Sequence of chain 2.A:
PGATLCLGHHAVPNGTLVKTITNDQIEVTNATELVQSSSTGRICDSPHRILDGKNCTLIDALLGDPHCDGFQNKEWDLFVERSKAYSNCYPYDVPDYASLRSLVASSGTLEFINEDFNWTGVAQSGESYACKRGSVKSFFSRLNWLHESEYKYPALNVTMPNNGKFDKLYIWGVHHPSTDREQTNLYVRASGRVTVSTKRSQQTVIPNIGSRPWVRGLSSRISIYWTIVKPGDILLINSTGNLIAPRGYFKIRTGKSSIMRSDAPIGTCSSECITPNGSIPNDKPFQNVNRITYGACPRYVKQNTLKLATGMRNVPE

The protein below binds the small molecule below.
Small molecule (SMILES): CC(=O)N[C@H]1[C@H](O[C@H]2[C@H](O)[C@@H](NC(C)=O)CO[C@@H]2CO)O[C@H](CO)[C@@H](O[C@@H]2O[C@H](CO[C@H]3O[C@H](CO)[C@@H](O)[C@H](O)[C@@H]3O)[C@@H](O)[C@H](O[C@H]3O[C@H](CO)[C@@H](O)[C@H](O)[C@@H]3O)[C@@H]2O)[C@@H]1O

Sequence of chain 3.A:
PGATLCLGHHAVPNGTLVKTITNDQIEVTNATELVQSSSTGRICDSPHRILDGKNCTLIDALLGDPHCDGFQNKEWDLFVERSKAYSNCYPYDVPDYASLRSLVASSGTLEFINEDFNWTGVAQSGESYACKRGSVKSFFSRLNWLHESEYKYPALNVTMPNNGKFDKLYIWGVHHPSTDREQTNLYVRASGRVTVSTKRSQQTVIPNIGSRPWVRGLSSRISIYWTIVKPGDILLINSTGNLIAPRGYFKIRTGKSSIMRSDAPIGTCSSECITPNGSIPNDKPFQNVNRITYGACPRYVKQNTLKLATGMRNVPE

Binding-site contacts:
Ligand atom C4 contacts residue ASN159 of chain 2.A at 4.3 Å.
Ligand atom C3 contacts residue SER213 of chain 3.A at 3.8 Å.
Ligand atom C3 contacts residue TRP216 of chain 3.A at 4.5 Å (hydrophobic).
Ligand atom O3 contacts residue SER213 of chain 3.A at 4.2 Å.
Ligand atom C1 contacts residue TRP216 of chain 3.A at 4.2 Å (hydrophobic).
Ligand atom O7 contacts residue ARG214 of chain 3.A at 4.1 Å.
Ligand atom C5 contacts residue TRP216 of chain 3.A at 3.7 Å (hydrophobic).
Ligand atom C7 contacts residue TRP216 of chain 3.A at 4.0 Å (hydrophobic).
Ligand atom C2 contacts residue ASN159 of chain 2.A at 2.5 Å.
Ligand atom C3 contacts residue ASN159 of chain 2.A at 3.8 Å.
Ligand atom C6 contacts residue TRP216 of chain 3.A at 3.5 Å (hydrophobic).
Ligand atom O6 contacts residue TRP216 of chain 3.A at 4.1 Å.
Ligand atom O5 contacts residue TRP216 of chain 3.A at 4.3 Å.
Ligand atom N2 contacts residue SER213 of chain 3.A at 2.6 Å (h-bond).
Ligand atom C4 contacts residue TRP216 of chain 3.A at 4.2 Å (hydrophobic).
Ligand atom O5 contacts residue ASN159 of chain 2.A at 2.4 Å (h-bond).
Ligand atom C7 contacts residue SER213 of chain 3.A at 3.3 Å.
Ligand atom C8 contacts residue ILE236 of chain 2.A at 4.2 Å (hydrophobic).
Ligand atom C1 contacts residue LEU238 of chain 2.A at 4.4 Å (hydrophobic).
Ligand atom C1 contacts residue ASN159 of chain 2.A at 1.4 Å.
Ligand atom O7 contacts residue LEU238 of chain 2.A at 4.4 Å.
Ligand atom O5 contacts residue TRP216 of chain 3.A at 4.2 Å.
Ligand atom C5 contacts residue LEU238 of chain 2.A at 4.3 Å (hydrophobic).
Ligand atom C8 contacts residue SER213 of chain 3.A at 3.2 Å.
Ligand atom C8 contacts residue THR161 of chain 2.A at 3.9 Å.
Ligand atom O6 contacts residue THR161 of chain 2.A at 3.9 Å.
Ligand atom O4 contacts residue TRP216 of chain 3.A at 4.4 Å.
Ligand atom O7 contacts residue PRO215 of chain 3.A at 3.2 Å.
Ligand atom C2 contacts residue SER213 of chain 3.A at 3.6 Å.
Ligand atom C1 contacts residue SER213 of chain 3.A at 4.0 Å.
Ligand atom C5 contacts residue ASN159 of chain 2.A at 3.7 Å.
Ligand atom C2 contacts residue TRP216 of chain 3.A at 4.2 Å (hydrophobic).
Ligand atom C7 contacts residue PRO215 of chain 3.A at 4.2 Å (hydrophobic).
Ligand atom O3 contacts residue TRP216 of chain 3.A at 3.8 Å.
Ligand atom C7 contacts residue ASN159 of chain 2.A at 3.6 Å.
Ligand atom N2 contacts residue ASN159 of chain 2.A at 2.8 Å (h-bond).
Ligand atom C8 contacts residue PRO215 of chain 3.A at 4.5 Å (hydrophobic).
Ligand atom O7 contacts residue TRP216 of chain 3.A at 3.1 Å (h-bond).
Ligand atom O7 contacts residue ASN159 of chain 2.A at 4.0 Å.